The protein below binds the small molecule below.
Small molecule (SMILES): CC(=O)N[C@@H]1[C@@H](O)[C@H](O)[C@@H](CO)O[C@H]1O

Sequence of chain 1.C:
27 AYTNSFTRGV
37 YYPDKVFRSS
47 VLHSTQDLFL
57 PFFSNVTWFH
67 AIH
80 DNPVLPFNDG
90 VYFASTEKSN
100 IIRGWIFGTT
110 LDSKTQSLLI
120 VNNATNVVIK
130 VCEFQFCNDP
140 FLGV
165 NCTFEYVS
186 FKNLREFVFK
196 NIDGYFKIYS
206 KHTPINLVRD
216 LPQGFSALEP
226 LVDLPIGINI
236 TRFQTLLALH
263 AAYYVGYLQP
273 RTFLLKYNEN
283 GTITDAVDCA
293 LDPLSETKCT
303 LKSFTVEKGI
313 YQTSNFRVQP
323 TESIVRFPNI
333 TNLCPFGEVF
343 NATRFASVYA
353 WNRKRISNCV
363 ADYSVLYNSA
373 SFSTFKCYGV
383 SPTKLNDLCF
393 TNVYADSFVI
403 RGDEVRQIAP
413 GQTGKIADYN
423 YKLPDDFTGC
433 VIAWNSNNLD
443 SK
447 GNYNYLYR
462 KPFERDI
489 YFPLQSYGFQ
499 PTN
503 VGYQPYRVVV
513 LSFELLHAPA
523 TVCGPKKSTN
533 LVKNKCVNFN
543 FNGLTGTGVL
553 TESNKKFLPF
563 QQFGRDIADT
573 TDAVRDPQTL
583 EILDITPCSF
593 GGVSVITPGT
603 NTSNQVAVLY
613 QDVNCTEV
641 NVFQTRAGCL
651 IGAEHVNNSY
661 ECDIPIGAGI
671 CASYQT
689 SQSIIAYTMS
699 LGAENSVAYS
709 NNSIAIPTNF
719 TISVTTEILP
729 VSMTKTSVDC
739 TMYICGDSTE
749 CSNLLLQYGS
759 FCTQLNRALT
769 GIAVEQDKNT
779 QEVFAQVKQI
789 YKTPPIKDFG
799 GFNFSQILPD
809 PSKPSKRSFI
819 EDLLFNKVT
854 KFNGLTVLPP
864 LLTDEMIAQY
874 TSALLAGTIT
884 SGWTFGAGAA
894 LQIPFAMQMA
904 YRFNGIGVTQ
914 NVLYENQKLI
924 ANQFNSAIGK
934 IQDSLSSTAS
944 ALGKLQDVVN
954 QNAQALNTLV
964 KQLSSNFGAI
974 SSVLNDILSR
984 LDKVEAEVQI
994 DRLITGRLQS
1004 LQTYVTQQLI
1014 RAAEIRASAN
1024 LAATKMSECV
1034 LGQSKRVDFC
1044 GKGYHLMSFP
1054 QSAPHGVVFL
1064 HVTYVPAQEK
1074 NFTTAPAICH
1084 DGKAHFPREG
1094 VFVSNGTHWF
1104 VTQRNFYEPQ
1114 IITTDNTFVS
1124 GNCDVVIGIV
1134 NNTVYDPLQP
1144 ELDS

Binding-site contacts:
Ligand atom C8 contacts residue GLU281 of chain 1.C at 4.3 Å.
Ligand atom C7 contacts residue ASN282 of chain 1.C at 3.4 Å.
Ligand atom O7 contacts residue ASN282 of chain 1.C at 3.2 Å (h-bond).
Ligand atom C3 contacts residue ASN282 of chain 1.C at 3.8 Å.
Ligand atom C2 contacts residue ASN282 of chain 1.C at 2.5 Å.
Ligand atom C4 contacts residue ASN282 of chain 1.C at 4.2 Å.
Ligand atom O5 contacts residue ASN282 of chain 1.C at 2.3 Å (h-bond).
Ligand atom C7 contacts residue ASN280 of chain 1.C at 3.9 Å.
Ligand atom C5 contacts residue ASN282 of chain 1.C at 3.7 Å.
Ligand atom N2 contacts residue ASN282 of chain 1.C at 3.0 Å (h-bond).
Ligand atom O7 contacts residue ASN280 of chain 1.C at 3.5 Å (h-bond).
Ligand atom C1 contacts residue ASN282 of chain 1.C at 1.5 Å.
Ligand atom C8 contacts residue ASN280 of chain 1.C at 3.8 Å.